Sequence of chain 1.C:
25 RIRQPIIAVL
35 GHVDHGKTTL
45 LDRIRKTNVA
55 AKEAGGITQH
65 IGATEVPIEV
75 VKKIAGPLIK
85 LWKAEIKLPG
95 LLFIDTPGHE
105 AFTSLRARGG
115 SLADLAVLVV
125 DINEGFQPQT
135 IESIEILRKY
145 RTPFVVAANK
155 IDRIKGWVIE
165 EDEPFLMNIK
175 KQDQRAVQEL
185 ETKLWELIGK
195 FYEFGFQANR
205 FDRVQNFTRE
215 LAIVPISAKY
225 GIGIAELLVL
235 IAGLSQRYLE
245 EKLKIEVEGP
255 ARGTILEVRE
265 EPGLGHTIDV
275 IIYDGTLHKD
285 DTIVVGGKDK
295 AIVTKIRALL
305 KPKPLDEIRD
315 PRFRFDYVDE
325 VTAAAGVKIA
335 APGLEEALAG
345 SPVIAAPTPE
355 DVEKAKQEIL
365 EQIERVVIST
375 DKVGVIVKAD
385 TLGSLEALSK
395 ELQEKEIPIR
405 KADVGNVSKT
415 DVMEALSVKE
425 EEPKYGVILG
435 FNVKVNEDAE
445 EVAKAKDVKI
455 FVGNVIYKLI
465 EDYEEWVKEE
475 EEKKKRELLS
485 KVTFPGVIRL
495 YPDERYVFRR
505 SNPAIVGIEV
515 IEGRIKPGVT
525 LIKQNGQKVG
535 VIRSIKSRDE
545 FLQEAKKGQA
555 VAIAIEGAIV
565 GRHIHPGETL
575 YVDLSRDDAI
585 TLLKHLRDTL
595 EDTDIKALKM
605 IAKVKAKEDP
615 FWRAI

Binding-site contacts:
Ligand atom CE contacts residue ILE512 of chain 1.C at 4.5 Å (hydrophobic).
Ligand atom SD contacts residue VAL555 of chain 1.C at 4.3 Å.
Ligand atom CE contacts residue TYR500 of chain 1.C at 4.0 Å (hydrophobic).
Ligand atom CE contacts residue ALA554 of chain 1.C at 3.5 Å (hydrophobic).
Ligand atom CE contacts residue VAL555 of chain 1.C at 3.5 Å (hydrophobic).
Ligand atom CE contacts residue GLY511 of chain 1.C at 4.3 Å.
Ligand atom C contacts residue PHE502 of chain 1.C at 4.0 Å (hydrophobic).
Ligand atom CB contacts residue PHE502 of chain 1.C at 3.9 Å (hydrophobic).
Ligand atom CE contacts residue ALA556 of chain 1.C at 4.0 Å (hydrophobic).
Ligand atom CG contacts residue GLY511 of chain 1.C at 4.5 Å.
Ligand atom CA contacts residue PHE502 of chain 1.C at 4.3 Å (hydrophobic).
Ligand atom SD contacts residue TYR500 of chain 1.C at 4.5 Å.
Ligand atom SD contacts residue SER541 of chain 1.C at 4.2 Å.
Ligand atom SD contacts residue ALA556 of chain 1.C at 4.0 Å.
Ligand atom O contacts residue PHE502 of chain 1.C at 3.1 Å.
Ligand atom CB contacts residue ALA556 of chain 1.C at 4.3 Å (hydrophobic).
Ligand atom CG contacts residue TYR500 of chain 1.C at 3.4 Å (hydrophobic).
Ligand atom CB contacts residue TYR500 of chain 1.C at 4.4 Å (hydrophobic).

A small-molecule ligand and the protein it binds are described below.
Small molecule (SMILES): CSCC[C@H](N)C(=O)O